Sequence of chain 2.A:
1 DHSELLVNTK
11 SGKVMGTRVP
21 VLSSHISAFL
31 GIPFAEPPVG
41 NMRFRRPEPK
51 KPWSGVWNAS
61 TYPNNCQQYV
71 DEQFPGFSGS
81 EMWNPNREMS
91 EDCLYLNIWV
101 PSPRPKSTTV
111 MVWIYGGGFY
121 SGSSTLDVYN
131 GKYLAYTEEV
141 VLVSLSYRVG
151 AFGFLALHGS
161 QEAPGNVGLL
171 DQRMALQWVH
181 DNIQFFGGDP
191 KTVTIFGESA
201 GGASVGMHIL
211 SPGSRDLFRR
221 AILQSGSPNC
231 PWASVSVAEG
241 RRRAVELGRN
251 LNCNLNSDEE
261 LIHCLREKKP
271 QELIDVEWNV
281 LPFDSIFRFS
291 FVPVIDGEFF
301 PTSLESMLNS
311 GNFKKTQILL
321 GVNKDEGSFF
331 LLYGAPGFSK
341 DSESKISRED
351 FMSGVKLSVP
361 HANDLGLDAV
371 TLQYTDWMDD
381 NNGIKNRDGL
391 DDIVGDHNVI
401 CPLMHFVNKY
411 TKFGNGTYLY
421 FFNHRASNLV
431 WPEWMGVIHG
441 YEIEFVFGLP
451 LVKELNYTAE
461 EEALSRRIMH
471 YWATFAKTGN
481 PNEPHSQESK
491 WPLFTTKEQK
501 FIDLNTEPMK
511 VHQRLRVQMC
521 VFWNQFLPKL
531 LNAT

This protein binds this small molecule.
Small molecule (SMILES): CC(=O)N[C@@H]1[C@@H](O)[C@H](O)[C@@H](CO)O[C@H]1O

Binding-site contacts:
Ligand atom N2 contacts residue ASN58 of chain 2.A at 3.0 Å (h-bond).
Ligand atom C7 contacts residue ASN58 of chain 2.A at 3.5 Å.
Ligand atom C4 contacts residue ASN58 of chain 2.A at 4.2 Å.
Ligand atom O7 contacts residue ASN58 of chain 2.A at 3.3 Å (h-bond).
Ligand atom C2 contacts residue ASN58 of chain 2.A at 2.6 Å.
Ligand atom O5 contacts residue SER60 of chain 2.A at 4.1 Å.
Ligand atom N2 contacts residue SER60 of chain 2.A at 4.4 Å.
Ligand atom O5 contacts residue ASN58 of chain 2.A at 2.3 Å (h-bond).
Ligand atom C5 contacts residue ASN58 of chain 2.A at 3.4 Å.
Ligand atom O6 contacts residue THR61 of chain 2.A at 3.4 Å.
Ligand atom C1 contacts residue ASN58 of chain 2.A at 1.3 Å.
Ligand atom C3 contacts residue SER60 of chain 2.A at 4.3 Å.
Ligand atom C2 contacts residue SER60 of chain 2.A at 4.3 Å.
Ligand atom C3 contacts residue ASN58 of chain 2.A at 3.8 Å.
Ligand atom C1 contacts residue SER60 of chain 2.A at 3.5 Å.
Ligand atom C5 contacts residue SER60 of chain 2.A at 4.0 Å.